A protein and the small-molecule ligand that binds it are described below.
Small molecule (SMILES): CN[C@@H]1C[C@H]2O[C@@](C)([C@@H]1OC)n1c3ccccc3c3c4c(c5c6ccccc6n2c5c31)C(=O)NC4

Binding-site contacts:
Ligand atom C1 contacts residue LEU16 of chain 1.B at 3.5 Å (hydrophobic).
Ligand atom N1 contacts residue ILE65 of chain 1.B at 3.5 Å.
Ligand atom C8 contacts residue ALA36 of chain 1.B at 3.8 Å (hydrophobic).
Ligand atom C8 contacts residue LEU134 of chain 1.B at 3.6 Å (hydrophobic).
Ligand atom C7 contacts residue LEU134 of chain 1.B at 3.4 Å (hydrophobic).
Ligand atom O6 contacts residue HIS131 of chain 1.B at 3.4 Å (h-bond).
Ligand atom C28 contacts residue HIS131 of chain 1.B at 3.5 Å.
Ligand atom C27 contacts residue SER149 of chain 1.B at 3.5 Å.
Ligand atom C9 contacts residue ILE65 of chain 1.B at 3.6 Å (hydrophobic).
Ligand atom C16 contacts residue VAL25 of chain 1.B at 3.7 Å (hydrophobic).
Ligand atom N1 contacts residue LEU134 of chain 1.B at 3.7 Å.
Ligand atom O5 contacts residue LEU83 of chain 1.B at 3.5 Å.
Ligand atom C2 contacts residue GLU90 of chain 1.B at 3.8 Å.
Ligand atom O4 contacts residue GLY17 of chain 1.B at 3.5 Å.
Ligand atom C15 contacts residue ASP150 of chain 1.B at 3.8 Å.
Ligand atom C15 contacts residue LYS38 of chain 1.B at 3.5 Å.
Ligand atom C8 contacts residue CYS84 of chain 1.B at 3.7 Å (hydrophobic).
Ligand atom C9 contacts residue GLU82 of chain 1.B at 3.8 Å.
Ligand atom C4 contacts residue CYS84 of chain 1.B at 3.8 Å (hydrophobic).
Ligand atom N1 contacts residue GLU82 of chain 1.B at 2.7 Å (salt-bridge).
Ligand atom C10 contacts residue LEU134 of chain 1.B at 3.5 Å (hydrophobic).
Ligand atom C14 contacts residue LYS38 of chain 1.B at 3.5 Å.
Ligand atom C17 contacts residue VAL25 of chain 1.B at 3.5 Å (hydrophobic).
Ligand atom C8 contacts residue GLU82 of chain 1.B at 3.8 Å.
Ligand atom N3 contacts residue LEU16 of chain 1.B at 3.9 Å.
Ligand atom C9 contacts residue ALA36 of chain 1.B at 3.6 Å (hydrophobic).
Ligand atom C25 contacts residue LEU16 of chain 1.B at 3.3 Å (hydrophobic).
Ligand atom C13 contacts residue ILE81 of chain 1.B at 3.5 Å (hydrophobic).
Ligand atom C9 contacts residue ILE81 of chain 1.B at 3.4 Å (hydrophobic).
Ligand atom N2 contacts residue VAL25 of chain 1.B at 3.8 Å.
Ligand atom C20 contacts residue LEU16 of chain 1.B at 3.7 Å (hydrophobic).
Ligand atom C9 contacts residue LEU134 of chain 1.B at 3.8 Å (hydrophobic).
Ligand atom C12 contacts residue VAL25 of chain 1.B at 3.8 Å (hydrophobic).
Ligand atom N1 contacts residue ALA36 of chain 1.B at 3.4 Å.
Ligand atom C27 contacts residue HIS131 of chain 1.B at 3.6 Å.
Ligand atom C24 contacts residue THR87 of chain 1.B at 3.7 Å.
Ligand atom C3 contacts residue ALA85 of chain 1.B at 3.6 Å (hydrophobic).
Ligand atom O5 contacts residue CYS84 of chain 1.B at 2.6 Å (h-bond).
Ligand atom C5 contacts residue LEU16 of chain 1.B at 3.8 Å (hydrophobic).
Ligand atom N4 contacts residue HIS131 of chain 1.B at 2.9 Å (h-bond).

Sequence of chain 1.B:
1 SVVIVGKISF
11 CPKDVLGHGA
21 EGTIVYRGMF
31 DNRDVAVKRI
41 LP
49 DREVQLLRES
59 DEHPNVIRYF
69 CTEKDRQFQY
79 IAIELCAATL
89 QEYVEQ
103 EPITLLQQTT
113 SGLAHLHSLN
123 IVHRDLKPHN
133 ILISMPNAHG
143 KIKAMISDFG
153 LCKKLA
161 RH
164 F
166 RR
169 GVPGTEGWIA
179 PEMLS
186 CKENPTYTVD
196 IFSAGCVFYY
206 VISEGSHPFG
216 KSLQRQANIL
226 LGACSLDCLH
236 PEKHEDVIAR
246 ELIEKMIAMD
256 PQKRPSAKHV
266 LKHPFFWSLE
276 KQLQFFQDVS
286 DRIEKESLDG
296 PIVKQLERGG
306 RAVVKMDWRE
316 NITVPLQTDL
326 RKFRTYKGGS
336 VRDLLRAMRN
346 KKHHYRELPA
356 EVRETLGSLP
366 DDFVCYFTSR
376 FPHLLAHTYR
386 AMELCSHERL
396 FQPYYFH